Sequence of chain 11.C:
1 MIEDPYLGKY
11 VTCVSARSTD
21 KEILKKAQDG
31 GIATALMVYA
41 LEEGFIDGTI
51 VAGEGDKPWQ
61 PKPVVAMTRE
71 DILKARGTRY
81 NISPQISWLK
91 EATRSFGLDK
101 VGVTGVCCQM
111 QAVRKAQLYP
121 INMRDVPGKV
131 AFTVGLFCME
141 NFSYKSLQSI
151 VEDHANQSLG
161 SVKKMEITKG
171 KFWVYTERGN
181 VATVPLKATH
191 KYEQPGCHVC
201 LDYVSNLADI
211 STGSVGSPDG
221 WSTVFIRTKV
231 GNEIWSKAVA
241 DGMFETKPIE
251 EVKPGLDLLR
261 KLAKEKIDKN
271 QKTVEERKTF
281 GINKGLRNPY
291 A

A protein and the small-molecule ligand that binds it are described below.
Small molecule (SMILES): C[C@@H](O)[C@@H](C)O

Sequence of chain 11.B:
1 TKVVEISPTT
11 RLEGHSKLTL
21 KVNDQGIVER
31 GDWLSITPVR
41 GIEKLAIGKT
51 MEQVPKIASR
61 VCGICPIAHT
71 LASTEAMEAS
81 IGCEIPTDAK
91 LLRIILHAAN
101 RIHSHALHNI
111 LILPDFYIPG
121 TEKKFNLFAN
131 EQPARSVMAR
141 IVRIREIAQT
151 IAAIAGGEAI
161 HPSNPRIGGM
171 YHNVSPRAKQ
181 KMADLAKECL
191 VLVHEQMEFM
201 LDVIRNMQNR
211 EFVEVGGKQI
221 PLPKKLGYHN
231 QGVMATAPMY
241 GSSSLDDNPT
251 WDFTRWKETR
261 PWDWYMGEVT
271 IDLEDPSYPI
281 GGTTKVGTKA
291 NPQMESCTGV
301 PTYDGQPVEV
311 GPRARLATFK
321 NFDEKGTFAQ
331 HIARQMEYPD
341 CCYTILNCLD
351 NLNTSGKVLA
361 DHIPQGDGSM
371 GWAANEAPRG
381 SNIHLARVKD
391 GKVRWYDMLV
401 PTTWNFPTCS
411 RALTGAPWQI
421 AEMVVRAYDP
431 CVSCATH

Sequence of chain 11.A:
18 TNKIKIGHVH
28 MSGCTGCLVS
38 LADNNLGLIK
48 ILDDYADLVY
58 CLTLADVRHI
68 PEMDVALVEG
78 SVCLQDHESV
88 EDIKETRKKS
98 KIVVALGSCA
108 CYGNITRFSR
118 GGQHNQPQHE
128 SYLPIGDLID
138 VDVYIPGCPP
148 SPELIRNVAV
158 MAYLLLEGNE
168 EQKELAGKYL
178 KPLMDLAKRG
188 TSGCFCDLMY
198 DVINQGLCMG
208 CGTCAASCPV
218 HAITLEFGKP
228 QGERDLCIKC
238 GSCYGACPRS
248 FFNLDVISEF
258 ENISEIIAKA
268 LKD

Binding-site contacts:
Ligand atom C1 contacts residue HIS218 of chain 11.A at 4.2 Å.
Ligand atom C4 contacts residue GLU91 of chain 11.C at 3.4 Å.
Ligand atom O5 contacts residue HIS218 of chain 11.A at 3.0 Å (h-bond).
Ligand atom O5 contacts residue HIS172 of chain 11.B at 4.2 Å.
Ligand atom C4 contacts residue SER87 of chain 11.C at 3.8 Å.
Ligand atom O6 contacts residue HIS172 of chain 11.B at 4.0 Å.
Ligand atom C4 contacts residue TRP88 of chain 11.C at 3.6 Å (hydrophobic).
Ligand atom C3 contacts residue TRP88 of chain 11.C at 4.3 Å (hydrophobic).
Ligand atom O5 contacts residue GLU91 of chain 11.C at 4.4 Å.
Ligand atom C2 contacts residue HIS218 of chain 11.A at 4.1 Å.
Ligand atom C1 contacts residue ILE220 of chain 11.A at 4.4 Å (hydrophobic).
Ligand atom C3 contacts residue SER87 of chain 11.C at 4.1 Å.
Ligand atom O6 contacts residue TRP88 of chain 11.C at 3.8 Å.
Ligand atom C2 contacts residue SER87 of chain 11.C at 4.3 Å.
Ligand atom C4 contacts residue HIS172 of chain 11.B at 4.2 Å.